Binding-site contacts:
Ligand atom C4 contacts residue ASN975 of chain 1.C at 4.2 Å.
Ligand atom C2 contacts residue ASN975 of chain 1.C at 2.5 Å.
Ligand atom C3 contacts residue GLU1596 of chain 1.C at 4.0 Å.
Ligand atom C7 contacts residue GLY1597 of chain 1.C at 4.0 Å.
Ligand atom C6 contacts residue GLU1596 of chain 1.C at 3.3 Å.
Ligand atom C5 contacts residue GLU1596 of chain 1.C at 4.0 Å.
Ligand atom C8 contacts residue ASN975 of chain 1.C at 3.5 Å.
Ligand atom O7 contacts residue GLU1596 of chain 1.C at 3.3 Å.
Ligand atom O6 contacts residue GLU1596 of chain 1.C at 2.8 Å (salt-bridge).
Ligand atom O7 contacts residue GLY1597 of chain 1.C at 3.4 Å (h-bond).
Ligand atom C7 contacts residue ASN975 of chain 1.C at 3.2 Å.
Ligand atom O7 contacts residue ASN975 of chain 1.C at 3.3 Å (h-bond).
Ligand atom C1 contacts residue ASN975 of chain 1.C at 1.4 Å.
Ligand atom O5 contacts residue GLU1596 of chain 1.C at 3.5 Å (salt-bridge).
Ligand atom O5 contacts residue ASN975 of chain 1.C at 2.3 Å (h-bond).
Ligand atom C8 contacts residue LEU994 of chain 1.C at 3.7 Å (hydrophobic).
Ligand atom C3 contacts residue ASN975 of chain 1.C at 3.8 Å.
Ligand atom C5 contacts residue ASN975 of chain 1.C at 3.6 Å.
Ligand atom C4 contacts residue GLU1596 of chain 1.C at 4.2 Å.
Ligand atom C7 contacts residue GLU1596 of chain 1.C at 4.1 Å.
Ligand atom O3 contacts residue GLU1596 of chain 1.C at 2.7 Å (salt-bridge).
Ligand atom N2 contacts residue ASN975 of chain 1.C at 3.0 Å (h-bond).
Ligand atom C1 contacts residue GLU1596 of chain 1.C at 4.4 Å.
Ligand atom C8 contacts residue GLY1597 of chain 1.C at 4.2 Å.
Ligand atom C2 contacts residue GLU1596 of chain 1.C at 4.5 Å.

This protein binds this small molecule.
Small molecule (SMILES): CC(=O)N[C@H]1[C@H](O[C@H]2[C@H](O)[C@@H](NC(C)=O)CO[C@@H]2CO)O[C@H](CO)[C@@H](O)[C@@H]1O

Sequence of chain 1.C:
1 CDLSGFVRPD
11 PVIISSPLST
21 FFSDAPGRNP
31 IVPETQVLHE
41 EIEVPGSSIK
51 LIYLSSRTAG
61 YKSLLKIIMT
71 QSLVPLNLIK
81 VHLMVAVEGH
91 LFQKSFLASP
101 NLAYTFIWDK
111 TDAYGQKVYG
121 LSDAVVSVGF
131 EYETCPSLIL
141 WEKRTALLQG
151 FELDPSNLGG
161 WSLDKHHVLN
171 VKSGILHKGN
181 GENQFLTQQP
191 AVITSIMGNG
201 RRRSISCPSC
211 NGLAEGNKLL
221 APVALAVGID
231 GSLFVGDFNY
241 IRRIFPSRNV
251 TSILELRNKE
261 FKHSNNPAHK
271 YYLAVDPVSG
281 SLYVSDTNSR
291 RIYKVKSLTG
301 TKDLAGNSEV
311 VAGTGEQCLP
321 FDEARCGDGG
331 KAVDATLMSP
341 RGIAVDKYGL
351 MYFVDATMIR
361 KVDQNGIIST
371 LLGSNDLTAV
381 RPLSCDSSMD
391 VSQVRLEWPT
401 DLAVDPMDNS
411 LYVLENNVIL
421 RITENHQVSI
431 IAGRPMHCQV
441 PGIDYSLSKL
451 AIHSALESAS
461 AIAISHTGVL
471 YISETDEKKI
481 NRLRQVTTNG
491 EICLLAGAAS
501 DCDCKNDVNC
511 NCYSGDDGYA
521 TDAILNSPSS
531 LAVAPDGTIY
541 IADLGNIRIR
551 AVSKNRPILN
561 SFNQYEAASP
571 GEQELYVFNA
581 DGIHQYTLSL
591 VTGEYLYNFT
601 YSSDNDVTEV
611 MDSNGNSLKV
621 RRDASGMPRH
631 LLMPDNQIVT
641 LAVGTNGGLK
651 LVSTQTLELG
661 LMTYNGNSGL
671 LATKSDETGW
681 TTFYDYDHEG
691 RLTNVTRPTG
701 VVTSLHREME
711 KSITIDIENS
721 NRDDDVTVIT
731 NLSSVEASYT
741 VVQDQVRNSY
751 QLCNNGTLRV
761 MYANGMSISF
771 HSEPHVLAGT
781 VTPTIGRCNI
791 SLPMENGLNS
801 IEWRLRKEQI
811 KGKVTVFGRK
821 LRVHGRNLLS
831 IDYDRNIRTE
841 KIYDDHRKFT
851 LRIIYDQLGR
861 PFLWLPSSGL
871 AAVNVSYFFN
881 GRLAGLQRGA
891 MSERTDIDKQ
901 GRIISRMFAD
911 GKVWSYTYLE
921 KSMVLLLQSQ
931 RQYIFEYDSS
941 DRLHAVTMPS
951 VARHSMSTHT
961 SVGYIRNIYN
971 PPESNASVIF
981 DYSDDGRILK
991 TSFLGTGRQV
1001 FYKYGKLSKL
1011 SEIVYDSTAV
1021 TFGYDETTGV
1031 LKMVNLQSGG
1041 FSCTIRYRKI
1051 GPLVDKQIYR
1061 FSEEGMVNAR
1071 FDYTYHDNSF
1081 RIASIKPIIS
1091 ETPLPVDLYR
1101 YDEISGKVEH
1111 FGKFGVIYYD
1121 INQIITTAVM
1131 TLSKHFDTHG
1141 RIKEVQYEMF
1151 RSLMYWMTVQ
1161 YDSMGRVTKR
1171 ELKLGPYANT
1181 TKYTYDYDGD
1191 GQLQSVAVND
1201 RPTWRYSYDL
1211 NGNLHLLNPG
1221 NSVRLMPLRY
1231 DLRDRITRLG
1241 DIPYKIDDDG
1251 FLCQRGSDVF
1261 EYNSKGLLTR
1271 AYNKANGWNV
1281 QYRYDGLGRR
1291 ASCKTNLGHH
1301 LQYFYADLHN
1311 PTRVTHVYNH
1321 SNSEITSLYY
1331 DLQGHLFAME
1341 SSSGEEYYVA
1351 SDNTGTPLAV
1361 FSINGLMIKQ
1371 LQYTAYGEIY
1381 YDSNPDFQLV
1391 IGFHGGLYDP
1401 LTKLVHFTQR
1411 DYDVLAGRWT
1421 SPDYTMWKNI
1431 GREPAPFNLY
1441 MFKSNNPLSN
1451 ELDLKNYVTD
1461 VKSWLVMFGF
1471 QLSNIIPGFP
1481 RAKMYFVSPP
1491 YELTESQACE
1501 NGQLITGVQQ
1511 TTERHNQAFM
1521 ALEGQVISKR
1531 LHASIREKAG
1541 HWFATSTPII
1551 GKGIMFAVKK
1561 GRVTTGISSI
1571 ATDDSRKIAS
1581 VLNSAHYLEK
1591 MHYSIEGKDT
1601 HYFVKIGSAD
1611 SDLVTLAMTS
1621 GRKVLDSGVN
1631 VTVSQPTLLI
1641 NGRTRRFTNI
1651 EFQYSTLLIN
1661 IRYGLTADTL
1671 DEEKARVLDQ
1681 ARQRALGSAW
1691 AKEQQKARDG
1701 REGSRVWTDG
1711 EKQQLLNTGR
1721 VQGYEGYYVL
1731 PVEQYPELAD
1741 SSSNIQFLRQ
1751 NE